Sequence of chain 1.B:
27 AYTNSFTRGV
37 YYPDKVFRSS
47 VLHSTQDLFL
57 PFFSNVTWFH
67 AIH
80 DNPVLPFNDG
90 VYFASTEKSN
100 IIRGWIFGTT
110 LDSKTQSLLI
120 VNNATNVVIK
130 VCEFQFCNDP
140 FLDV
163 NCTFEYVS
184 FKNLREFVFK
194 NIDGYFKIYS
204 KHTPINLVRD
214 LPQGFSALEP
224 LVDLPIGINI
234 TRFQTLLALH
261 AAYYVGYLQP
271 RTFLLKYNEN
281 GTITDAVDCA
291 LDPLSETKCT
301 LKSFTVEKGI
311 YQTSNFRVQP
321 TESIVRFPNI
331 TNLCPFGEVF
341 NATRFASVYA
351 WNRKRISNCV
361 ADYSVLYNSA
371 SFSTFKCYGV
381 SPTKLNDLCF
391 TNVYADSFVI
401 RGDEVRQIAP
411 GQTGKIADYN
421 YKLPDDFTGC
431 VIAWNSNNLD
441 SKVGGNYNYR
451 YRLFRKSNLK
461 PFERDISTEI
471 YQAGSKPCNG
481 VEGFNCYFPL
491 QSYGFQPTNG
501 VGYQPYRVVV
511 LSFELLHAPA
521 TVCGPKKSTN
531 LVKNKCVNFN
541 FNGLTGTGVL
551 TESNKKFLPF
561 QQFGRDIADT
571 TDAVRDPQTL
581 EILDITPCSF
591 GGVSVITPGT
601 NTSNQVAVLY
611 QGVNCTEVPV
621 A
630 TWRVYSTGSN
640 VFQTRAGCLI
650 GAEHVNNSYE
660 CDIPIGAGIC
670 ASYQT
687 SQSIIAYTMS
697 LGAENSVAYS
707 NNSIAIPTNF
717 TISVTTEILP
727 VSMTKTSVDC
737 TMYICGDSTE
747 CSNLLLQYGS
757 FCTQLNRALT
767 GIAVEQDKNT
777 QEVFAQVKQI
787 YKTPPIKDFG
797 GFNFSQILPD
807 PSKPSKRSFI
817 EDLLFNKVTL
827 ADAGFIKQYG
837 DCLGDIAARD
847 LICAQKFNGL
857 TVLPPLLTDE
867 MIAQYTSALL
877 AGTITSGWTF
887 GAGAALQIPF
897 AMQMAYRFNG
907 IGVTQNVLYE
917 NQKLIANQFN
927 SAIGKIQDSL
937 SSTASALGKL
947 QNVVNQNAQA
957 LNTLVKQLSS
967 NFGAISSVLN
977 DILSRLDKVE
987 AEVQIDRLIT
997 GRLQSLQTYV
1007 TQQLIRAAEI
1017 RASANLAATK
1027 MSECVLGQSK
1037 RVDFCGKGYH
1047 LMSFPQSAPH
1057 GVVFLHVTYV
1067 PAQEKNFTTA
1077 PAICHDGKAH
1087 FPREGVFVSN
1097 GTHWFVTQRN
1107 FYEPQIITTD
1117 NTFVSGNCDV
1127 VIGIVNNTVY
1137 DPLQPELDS

This protein binds this small molecule.
Small molecule (SMILES): CC(=O)N[C@@H]1[C@@H](O)[C@H](O)[C@@H](CO)O[C@H]1O

Sequence of chain 1.C:
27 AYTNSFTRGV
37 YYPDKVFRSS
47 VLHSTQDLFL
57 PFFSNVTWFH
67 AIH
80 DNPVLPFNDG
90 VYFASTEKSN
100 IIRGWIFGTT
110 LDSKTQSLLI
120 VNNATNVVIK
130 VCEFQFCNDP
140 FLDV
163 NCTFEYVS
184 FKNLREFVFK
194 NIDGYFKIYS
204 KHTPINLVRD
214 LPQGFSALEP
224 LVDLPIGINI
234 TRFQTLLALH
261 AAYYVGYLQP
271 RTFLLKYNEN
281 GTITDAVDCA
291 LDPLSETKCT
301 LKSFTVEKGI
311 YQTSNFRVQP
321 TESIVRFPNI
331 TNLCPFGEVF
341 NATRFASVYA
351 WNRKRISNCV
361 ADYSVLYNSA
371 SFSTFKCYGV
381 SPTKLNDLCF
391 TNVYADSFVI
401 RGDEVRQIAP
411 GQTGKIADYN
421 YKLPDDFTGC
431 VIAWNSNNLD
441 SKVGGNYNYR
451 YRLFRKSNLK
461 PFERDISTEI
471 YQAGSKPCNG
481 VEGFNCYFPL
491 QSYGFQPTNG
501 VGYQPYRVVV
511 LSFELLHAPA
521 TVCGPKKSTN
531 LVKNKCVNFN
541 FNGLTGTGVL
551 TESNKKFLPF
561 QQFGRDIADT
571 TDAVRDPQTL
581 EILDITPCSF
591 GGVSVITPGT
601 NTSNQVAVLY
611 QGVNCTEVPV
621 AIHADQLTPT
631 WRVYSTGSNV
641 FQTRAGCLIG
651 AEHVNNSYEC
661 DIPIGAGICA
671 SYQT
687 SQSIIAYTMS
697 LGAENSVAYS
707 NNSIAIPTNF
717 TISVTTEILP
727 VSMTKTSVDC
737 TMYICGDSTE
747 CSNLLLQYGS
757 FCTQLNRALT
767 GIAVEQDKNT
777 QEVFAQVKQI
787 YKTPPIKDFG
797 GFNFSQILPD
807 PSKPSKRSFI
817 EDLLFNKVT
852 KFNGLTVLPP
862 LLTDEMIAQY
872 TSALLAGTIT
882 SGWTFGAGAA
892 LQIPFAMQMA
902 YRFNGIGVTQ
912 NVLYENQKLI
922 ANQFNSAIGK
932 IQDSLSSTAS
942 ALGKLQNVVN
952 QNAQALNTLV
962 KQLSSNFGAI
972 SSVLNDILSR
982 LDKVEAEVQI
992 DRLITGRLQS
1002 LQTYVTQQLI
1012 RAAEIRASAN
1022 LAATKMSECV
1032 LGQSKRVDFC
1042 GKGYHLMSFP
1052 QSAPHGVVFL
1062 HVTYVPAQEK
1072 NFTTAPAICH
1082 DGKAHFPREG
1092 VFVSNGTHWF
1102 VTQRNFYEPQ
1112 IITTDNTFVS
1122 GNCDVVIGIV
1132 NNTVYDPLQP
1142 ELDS

Binding-site contacts:
Ligand atom O3 contacts residue SER112 of chain 1.C at 4.2 Å.
Ligand atom C5 contacts residue ASN163 of chain 1.C at 3.6 Å.
Ligand atom N2 contacts residue ASN163 of chain 1.C at 3.0 Å (h-bond).
Ligand atom C1 contacts residue ASN163 of chain 1.C at 1.4 Å.
Ligand atom O6 contacts residue GLN115 of chain 1.C at 4.3 Å.
Ligand atom O7 contacts residue PHE133 of chain 1.C at 3.5 Å.
Ligand atom C4 contacts residue ASN163 of chain 1.C at 4.1 Å.
Ligand atom C2 contacts residue GLU132 of chain 1.C at 3.2 Å.
Ligand atom C4 contacts residue LYS113 of chain 1.C at 3.1 Å.
Ligand atom C7 contacts residue ASN163 of chain 1.C at 3.9 Å.
Ligand atom C7 contacts residue GLU132 of chain 1.C at 3.3 Å.
Ligand atom O4 contacts residue LYS113 of chain 1.C at 2.8 Å (salt-bridge).
Ligand atom C2 contacts residue SER112 of chain 1.C at 4.3 Å.
Ligand atom C4 contacts residue GLU132 of chain 1.C at 3.6 Å.
Ligand atom C8 contacts residue PHE133 of chain 1.C at 4.0 Å (hydrophobic).
Ligand atom O5 contacts residue ASN163 of chain 1.C at 2.2 Å (h-bond).
Ligand atom C7 contacts residue PHE133 of chain 1.C at 4.1 Å (hydrophobic).
Ligand atom C5 contacts residue GLU132 of chain 1.C at 3.9 Å.
Ligand atom O4 contacts residue GLN115 of chain 1.C at 3.6 Å.
Ligand atom C4 contacts residue GLN115 of chain 1.C at 4.0 Å.
Ligand atom O7 contacts residue GLU132 of chain 1.C at 3.1 Å (salt-bridge).
Ligand atom C6 contacts residue ILE466 of chain 1.B at 3.6 Å (hydrophobic).
Ligand atom C3 contacts residue ASN163 of chain 1.C at 3.8 Å.
Ligand atom C6 contacts residue GLN115 of chain 1.C at 3.4 Å.
Ligand atom O5 contacts residue GLU132 of chain 1.C at 3.4 Å.
Ligand atom C3 contacts residue LYS113 of chain 1.C at 3.5 Å.
Ligand atom O6 contacts residue THR165 of chain 1.C at 3.1 Å (h-bond).
Ligand atom O4 contacts residue SER467 of chain 1.B at 3.3 Å (h-bond).
Ligand atom O4 contacts residue ILE466 of chain 1.B at 3.5 Å.
Ligand atom C6 contacts residue GLU132 of chain 1.C at 3.2 Å.
Ligand atom O6 contacts residue GLU132 of chain 1.C at 2.6 Å (salt-bridge).
Ligand atom O7 contacts residue SER112 of chain 1.C at 3.1 Å (h-bond).
Ligand atom O7 contacts residue LYS113 of chain 1.C at 3.5 Å.
Ligand atom C1 contacts residue GLU132 of chain 1.C at 3.4 Å.
Ligand atom C7 contacts residue SER112 of chain 1.C at 4.2 Å.
Ligand atom O3 contacts residue LYS113 of chain 1.C at 2.6 Å (salt-bridge).
Ligand atom O6 contacts residue ASN163 of chain 1.C at 3.7 Å.
Ligand atom C3 contacts residue GLU132 of chain 1.C at 4.2 Å.
Ligand atom C2 contacts residue ASN163 of chain 1.C at 2.5 Å.
Ligand atom N2 contacts residue GLU132 of chain 1.C at 3.4 Å (salt-bridge).